The small molecule below binds the protein below.
Small molecule (SMILES): O=C(NCc1cn([C@H]2CO[C@H]3[C@@H]2OC[C@@H]3n2cc(CNC(=O)[C@H](O)[C@@H](O)C(=O)N[C@@H]3O[C@H](CO)[C@H](O)[C@H](O)[C@H]3O)nn2)nn1)[C@H](O)[C@@H](O)C(=O)N[C@@H]1O[C@H](CO)[C@H](O)[C@H](O)[C@H]1O

Binding-site contacts:
Ligand atom C6 contacts residue GLY214 of chain 1.A at 3.6 Å.
Ligand atom C5 contacts residue SER211 of chain 1.A at 3.8 Å.
Ligand atom O3 contacts residue TYR125 of chain 1.A at 4.1 Å.
Ligand atom C6 contacts residue SER211 of chain 1.A at 3.8 Å.
Ligand atom O5 contacts residue SER211 of chain 1.A at 3.3 Å (h-bond).
Ligand atom C6 contacts residue GLY213 of chain 1.A at 4.1 Å.
Ligand atom O4 contacts residue GLY214 of chain 1.A at 3.7 Å.
Ligand atom C5 contacts residue TYR125 of chain 1.A at 3.6 Å (hydrophobic).
Ligand atom C6 contacts residue ALA82 of chain 1.A at 4.5 Å (hydrophobic).
Ligand atom N1 contacts residue SER211 of chain 1.A at 4.5 Å.
Ligand atom O6 contacts residue ASP80 of chain 1.A at 3.7 Å.
Ligand atom O2 contacts residue ASN127 of chain 1.A at 3.7 Å.
Ligand atom C3 contacts residue GLY103 of chain 1.A at 4.5 Å.
Ligand atom C3 contacts residue SER211 of chain 1.A at 4.3 Å.
Ligand atom C3 contacts residue GLY104 of chain 1.A at 4.3 Å.
Ligand atom C3 contacts residue TYR125 of chain 1.A at 3.8 Å (hydrophobic).
Ligand atom C4 contacts residue SER211 of chain 1.A at 3.7 Å.
Ligand atom O4 contacts residue GLY103 of chain 1.A at 4.4 Å.
Ligand atom C4 contacts residue ALA82 of chain 1.A at 4.2 Å (hydrophobic).
Ligand atom O4 contacts residue ALA82 of chain 1.A at 3.8 Å.
Ligand atom O3 contacts residue ASP83 of chain 1.A at 2.7 Å (salt-bridge).
Ligand atom O3 contacts residue GLY104 of chain 1.A at 3.0 Å (h-bond).
Ligand atom O3 contacts residue ASN127 of chain 1.A at 3.0 Å (h-bond).
Ligand atom C1 contacts residue SER211 of chain 1.A at 4.1 Å.
Ligand atom C3 contacts residue ASN127 of chain 1.A at 3.6 Å.
Ligand atom C6 contacts residue TYR125 of chain 1.A at 3.8 Å (hydrophobic).
Ligand atom O3 contacts residue GLY103 of chain 1.A at 3.4 Å.
Ligand atom C6 contacts residue ASP80 of chain 1.A at 3.9 Å.
Ligand atom C4 contacts residue TYR125 of chain 1.A at 3.6 Å (hydrophobic).
Ligand atom O2 contacts residue GLU129 of chain 1.A at 3.8 Å.
Ligand atom O6 contacts residue TYR125 of chain 1.A at 3.7 Å.
Ligand atom O4 contacts residue SER211 of chain 1.A at 2.6 Å (h-bond).
Ligand atom O6 contacts residue GLY214 of chain 1.A at 4.3 Å.
Ligand atom O6 contacts residue GLY213 of chain 1.A at 4.3 Å.
Ligand atom C3 contacts residue ASP83 of chain 1.A at 3.5 Å.
Ligand atom C4 contacts residue ASP83 of chain 1.A at 3.3 Å.
Ligand atom C2 contacts residue SER211 of chain 1.A at 4.0 Å.
Ligand atom C2 contacts residue ASN127 of chain 1.A at 4.3 Å.
Ligand atom O4 contacts residue ASP83 of chain 1.A at 2.7 Å (salt-bridge).

Sequence of chain 1.A:
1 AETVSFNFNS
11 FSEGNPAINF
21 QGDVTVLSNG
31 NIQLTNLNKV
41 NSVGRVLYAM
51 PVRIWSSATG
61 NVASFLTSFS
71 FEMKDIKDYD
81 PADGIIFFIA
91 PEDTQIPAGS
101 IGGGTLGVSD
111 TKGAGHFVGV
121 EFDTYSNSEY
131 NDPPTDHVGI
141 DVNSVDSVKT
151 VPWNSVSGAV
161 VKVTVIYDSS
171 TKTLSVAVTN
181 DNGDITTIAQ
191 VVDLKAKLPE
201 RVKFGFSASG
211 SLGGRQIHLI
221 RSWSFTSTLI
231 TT